Sequence of chain 14.B:
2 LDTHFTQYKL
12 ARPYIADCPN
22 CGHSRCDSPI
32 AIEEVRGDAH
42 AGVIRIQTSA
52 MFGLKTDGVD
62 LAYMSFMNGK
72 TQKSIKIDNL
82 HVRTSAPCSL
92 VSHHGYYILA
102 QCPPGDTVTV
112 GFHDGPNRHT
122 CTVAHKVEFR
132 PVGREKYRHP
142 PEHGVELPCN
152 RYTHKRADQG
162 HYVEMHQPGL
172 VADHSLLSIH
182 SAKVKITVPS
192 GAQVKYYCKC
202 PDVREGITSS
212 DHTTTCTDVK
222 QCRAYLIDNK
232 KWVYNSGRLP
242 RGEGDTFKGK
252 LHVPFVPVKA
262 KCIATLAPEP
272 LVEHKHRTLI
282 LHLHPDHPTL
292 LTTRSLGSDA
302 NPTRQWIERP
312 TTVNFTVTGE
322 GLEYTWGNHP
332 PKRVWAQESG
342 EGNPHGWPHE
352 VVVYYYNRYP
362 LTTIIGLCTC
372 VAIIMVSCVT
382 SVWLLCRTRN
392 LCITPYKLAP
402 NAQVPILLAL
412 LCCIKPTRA

This protein binds this small molecule.
Small molecule (SMILES): O=C(O)[C@@H]1O[C@H](O[C@H]2[C@@H](OS(=O)(=O)O)O[C@@H](O)[C@H](NS(=O)(=O)O)[C@H]2O)[C@@H](OS(=O)(=O)O)[C@H](O)[C@@H]1O

Binding-site contacts:
Ligand atom O5 contacts residue ARG157 of chain 14.B at 3.8 Å.
Ligand atom O6B contacts residue LEU62 of chain 14.B at 4.0 Å.
Ligand atom C6 contacts residue SER93 of chain 14.B at 4.0 Å.
Ligand atom C3 contacts residue ALA158 of chain 14.B at 4.0 Å (hydrophobic).
Ligand atom C5 contacts residue LEU62 of chain 14.B at 3.8 Å (hydrophobic).
Ligand atom C6 contacts residue HIS155 of chain 14.B at 3.4 Å.
Ligand atom C6 contacts residue HIS94 of chain 14.B at 3.9 Å.
Ligand atom C6 contacts residue LEU62 of chain 14.B at 3.5 Å (hydrophobic).
Ligand atom O6A contacts residue LEU62 of chain 14.B at 3.4 Å.
Ligand atom O3 contacts residue ALA158 of chain 14.B at 3.0 Å (h-bond).
Ligand atom O3 contacts residue ARG157 of chain 14.B at 3.3 Å (salt-bridge).
Ligand atom O6B contacts residue HIS94 of chain 14.B at 4.0 Å.
Ligand atom SAG contacts residue THR4 of chain 14.B at 3.9 Å.
Ligand atom O6A contacts residue SER93 of chain 14.B at 3.2 Å.
Ligand atom OAH contacts residue ASP3 of chain 14.B at 4.0 Å.
Ligand atom O6B contacts residue HIS155 of chain 14.B at 3.3 Å (h-bond).
Ligand atom C4 contacts residue LYS156 of chain 14.B at 4.0 Å.
Ligand atom O4 contacts residue LYS156 of chain 14.B at 3.5 Å.
Ligand atom O5B contacts residue LYS156 of chain 14.B at 3.3 Å.
Ligand atom OBI contacts residue LYS156 of chain 14.B at 4.0 Å.
Ligand atom O4 contacts residue SER93 of chain 14.B at 3.0 Å (h-bond).
Ligand atom O4 contacts residue HIS155 of chain 14.B at 3.5 Å (h-bond).
Ligand atom OAF contacts residue ARG157 of chain 14.B at 2.8 Å (salt-bridge).
Ligand atom O6B contacts residue LYS156 of chain 14.B at 3.3 Å.
Ligand atom OAF contacts residue THR4 of chain 14.B at 2.9 Å (h-bond).
Ligand atom OAH contacts residue THR4 of chain 14.B at 3.7 Å.
Ligand atom OAF contacts residue ALA158 of chain 14.B at 3.3 Å.
Ligand atom O3 contacts residue LYS156 of chain 14.B at 3.0 Å.
Ligand atom O6A contacts residue HIS155 of chain 14.B at 3.8 Å.
Ligand atom O5 contacts residue LYS156 of chain 14.B at 3.4 Å.
Ligand atom O5 contacts residue HIS155 of chain 14.B at 3.6 Å.
Ligand atom C2 contacts residue ALA158 of chain 14.B at 3.7 Å (hydrophobic).
Ligand atom O6B contacts residue ARG157 of chain 14.B at 3.3 Å (salt-bridge).
Ligand atom C5 contacts residue HIS155 of chain 14.B at 4.0 Å.
Ligand atom C3 contacts residue ARG157 of chain 14.B at 3.7 Å.
Ligand atom OAH contacts residue LEU2 of chain 14.B at 2.8 Å (h-bond).
Ligand atom SAG contacts residue ARG157 of chain 14.B at 3.6 Å (salt-bridge).
Ligand atom O6A contacts residue HIS94 of chain 14.B at 3.2 Å (h-bond).
Ligand atom C3 contacts residue LYS156 of chain 14.B at 4.0 Å.
Ligand atom OAH contacts residue ARG157 of chain 14.B at 3.1 Å (salt-bridge).